Sequence of chain 1.F:
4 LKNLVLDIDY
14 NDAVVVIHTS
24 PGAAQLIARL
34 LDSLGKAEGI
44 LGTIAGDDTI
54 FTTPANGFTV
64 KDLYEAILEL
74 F

The small molecule below binds the protein below.
Small molecule (SMILES): NC(=[NH2+])NCCC[C@H](N)C(=O)O

Binding-site contacts:
Ligand atom NH1 contacts residue ASP50 of chain 1.A at 4.1 Å.
Ligand atom CZ contacts residue ASP50 of chain 1.F at 3.7 Å.
Ligand atom CA contacts residue ALA48 of chain 1.B at 4.1 Å (hydrophobic).
Ligand atom CG contacts residue GLN28 of chain 1.B at 3.5 Å.
Ligand atom C contacts residue GLN28 of chain 1.B at 4.0 Å.
Ligand atom NH2 contacts residue ARG1 of chain 1.K at 3.6 Å.
Ligand atom CB contacts residue GLN28 of chain 1.B at 3.6 Å.
Ligand atom C contacts residue ALA48 of chain 1.B at 4.1 Å (hydrophobic).
Ligand atom O contacts residue ASP50 of chain 1.A at 2.8 Å (salt-bridge).
Ligand atom N contacts residue THR52 of chain 1.A at 3.4 Å (h-bond).
Ligand atom NH2 contacts residue PRO24 of chain 1.F at 3.7 Å.
Ligand atom CA contacts residue ASP35 of chain 1.B at 3.8 Å.
Ligand atom O contacts residue THR52 of chain 1.A at 3.4 Å (h-bond).
Ligand atom CZ contacts residue GLN28 of chain 1.B at 3.9 Å.
Ligand atom C contacts residue GLY49 of chain 1.A at 3.9 Å.
Ligand atom O contacts residue ASP51 of chain 1.A at 3.0 Å (salt-bridge).
Ligand atom NH2 contacts residue ASP50 of chain 1.F at 3.3 Å (salt-bridge).
Ligand atom CG contacts residue ASP51 of chain 1.A at 4.3 Å.
Ligand atom OXT contacts residue ALA48 of chain 1.B at 3.6 Å (h-bond).
Ligand atom O contacts residue GLY49 of chain 1.A at 3.7 Å.
Ligand atom CA contacts residue ILE47 of chain 1.B at 4.2 Å (hydrophobic).
Ligand atom OXT contacts residue GLY49 of chain 1.A at 3.4 Å.
Ligand atom C contacts residue ASP50 of chain 1.A at 3.4 Å.
Ligand atom N contacts residue THR46 of chain 1.B at 3.4 Å (h-bond).
Ligand atom CA contacts residue THR46 of chain 1.B at 3.8 Å.
Ligand atom CZ contacts residue ASP50 of chain 1.A at 4.2 Å.
Ligand atom NH1 contacts residue GLN28 of chain 1.B at 3.1 Å (h-bond).
Ligand atom NH2 contacts residue ASP50 of chain 1.A at 4.0 Å.
Ligand atom N contacts residue ASP35 of chain 1.B at 3.2 Å (salt-bridge).
Ligand atom CB contacts residue ALA31 of chain 1.B at 3.7 Å (hydrophobic).
Ligand atom NH1 contacts residue ASP50 of chain 1.F at 2.7 Å (salt-bridge).
Ligand atom NH1 contacts residue GLY25 of chain 1.F at 3.9 Å.
Ligand atom OXT contacts residue GLN28 of chain 1.B at 2.9 Å (h-bond).
Ligand atom N contacts residue ASP51 of chain 1.A at 3.3 Å (salt-bridge).
Ligand atom CD contacts residue GLN28 of chain 1.B at 3.2 Å.
Ligand atom NE contacts residue GLN28 of chain 1.B at 4.0 Å.
Ligand atom C contacts residue ASP51 of chain 1.A at 4.1 Å.
Ligand atom CB contacts residue ASP35 of chain 1.B at 3.5 Å.
Ligand atom CG contacts residue ASP35 of chain 1.B at 3.9 Å.
Ligand atom OXT contacts residue ASP50 of chain 1.A at 3.2 Å (salt-bridge).

Sequence of chain 1.A:
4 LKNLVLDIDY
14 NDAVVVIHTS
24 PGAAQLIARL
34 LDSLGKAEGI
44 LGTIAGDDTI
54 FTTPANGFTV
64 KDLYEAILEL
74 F

Sequence of chain 1.B:
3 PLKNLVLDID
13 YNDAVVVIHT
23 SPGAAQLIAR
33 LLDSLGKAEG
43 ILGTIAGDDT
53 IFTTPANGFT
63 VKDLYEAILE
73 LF